Sequence of chain 2.B:
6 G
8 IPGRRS

Binding-site contacts:
Ligand atom C11 contacts residue ILE173 of chain 2.A at 4.1 Å (hydrophobic).
Ligand atom O15 contacts residue PRO172 of chain 2.A at 3.7 Å.
Ligand atom O02 contacts residue CSO43 of chain 2.A at 4.2 Å.
Ligand atom C11 contacts residue LYS127 of chain 2.A at 2.4 Å.
Ligand atom C12 contacts residue ILE173 of chain 2.A at 3.7 Å (hydrophobic).
Ligand atom C10 contacts residue ILE8 of chain 2.B at 3.6 Å (hydrophobic).
Ligand atom C03 contacts residue ILE173 of chain 2.A at 4.5 Å (hydrophobic).
Ligand atom C13 contacts residue LYS127 of chain 2.A at 4.2 Å.
Ligand atom C12 contacts residue GLY176 of chain 2.A at 3.9 Å.
Ligand atom C01 contacts residue ASN47 of chain 2.A at 4.3 Å.
Ligand atom C14 contacts residue GLY176 of chain 2.A at 4.4 Å.
Ligand atom C01 contacts residue ILE173 of chain 2.A at 4.0 Å (hydrophobic).
Ligand atom C04 contacts residue PRO172 of chain 2.A at 3.8 Å (hydrophobic).
Ligand atom C09 contacts residue ILE8 of chain 2.B at 4.2 Å (hydrophobic).
Ligand atom C10 contacts residue LYS127 of chain 2.A at 3.7 Å.
Ligand atom C13 contacts residue ILE173 of chain 2.A at 3.8 Å (hydrophobic).
Ligand atom C16 contacts residue ASN47 of chain 2.A at 3.4 Å.
Ligand atom O02 contacts residue ILE173 of chain 2.A at 3.7 Å.
Ligand atom C03 contacts residue ASN47 of chain 2.A at 3.5 Å.
Ligand atom O02 contacts residue ASN47 of chain 2.A at 3.4 Å (h-bond).
Ligand atom C11 contacts residue ILE8 of chain 2.B at 3.9 Å (hydrophobic).
Ligand atom C14 contacts residue LYS127 of chain 2.A at 1.4 Å.
Ligand atom O15 contacts residue ILE224 of chain 2.A at 3.4 Å.
Ligand atom C12 contacts residue LYS127 of chain 2.A at 2.8 Å.
Ligand atom C13 contacts residue ILE224 of chain 2.A at 3.9 Å (hydrophobic).
Ligand atom C14 contacts residue ILE8 of chain 2.B at 4.0 Å (hydrophobic).
Ligand atom C12 contacts residue ILE8 of chain 2.B at 3.9 Å (hydrophobic).
Ligand atom C13 contacts residue PRO172 of chain 2.A at 3.5 Å (hydrophobic).
Ligand atom C13 contacts residue ILE8 of chain 2.B at 4.2 Å (hydrophobic).
Ligand atom C01 contacts residue CSO43 of chain 2.A at 3.6 Å.
Ligand atom C12 contacts residue PRO172 of chain 2.A at 3.6 Å (hydrophobic).
Ligand atom C04 contacts residue ILE173 of chain 2.A at 4.2 Å (hydrophobic).
Ligand atom C08 contacts residue ILE173 of chain 2.A at 4.3 Å (hydrophobic).

This small molecule binds to this protein.
Small molecule (SMILES): COC1CN(S(=O)(=O)c2ccc(C)cc2)C1

Sequence of chain 2.A:
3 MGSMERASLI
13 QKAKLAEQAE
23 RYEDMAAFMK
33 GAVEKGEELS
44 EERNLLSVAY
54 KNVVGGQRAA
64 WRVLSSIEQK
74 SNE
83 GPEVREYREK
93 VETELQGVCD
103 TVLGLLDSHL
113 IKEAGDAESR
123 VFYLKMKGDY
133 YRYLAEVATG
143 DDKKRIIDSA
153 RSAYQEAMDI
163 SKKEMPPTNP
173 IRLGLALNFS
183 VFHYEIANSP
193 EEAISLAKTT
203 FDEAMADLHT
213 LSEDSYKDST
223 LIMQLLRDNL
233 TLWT